Sequence of chain 3.A:
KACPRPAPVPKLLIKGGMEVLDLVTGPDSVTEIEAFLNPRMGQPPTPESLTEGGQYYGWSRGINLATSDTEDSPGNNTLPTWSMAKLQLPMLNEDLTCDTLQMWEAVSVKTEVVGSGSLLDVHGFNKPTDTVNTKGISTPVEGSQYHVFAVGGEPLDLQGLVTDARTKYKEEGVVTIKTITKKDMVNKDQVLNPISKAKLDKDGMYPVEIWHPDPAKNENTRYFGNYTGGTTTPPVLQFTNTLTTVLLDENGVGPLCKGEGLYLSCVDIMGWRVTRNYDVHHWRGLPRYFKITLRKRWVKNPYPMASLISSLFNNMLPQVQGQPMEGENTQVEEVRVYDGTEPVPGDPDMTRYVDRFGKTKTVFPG

The protein below binds the small molecule below.
Small molecule (SMILES): CC(=O)N[C@H]1[C@H]([C@H](O)[C@H](O)CO)O[C@@](O[C@H]2[C@@H](O)[C@@H](CO)O[C@@H](O[C@H]3[C@H](O)[C@@H](O)[C@H](O)O[C@@H]3CO)[C@@H]2O)(C(=O)O)C[C@@H]1O

Binding-site contacts:
Ligand atom C3 contacts residue HIS298 of chain 3.A at 4.1 Å.
Ligand atom O1B contacts residue TYR72 of chain 3.A at 4.1 Å.
Ligand atom O3 contacts residue GLY78 of chain 3.A at 3.6 Å.
Ligand atom O10 contacts residue ASN293 of chain 3.A at 4.3 Å.
Ligand atom C5 contacts residue TYR72 of chain 3.A at 3.7 Å (hydrophobic).
Ligand atom O4 contacts residue TYR72 of chain 3.A at 4.2 Å.
Ligand atom C1 contacts residue TYR72 of chain 3.A at 4.1 Å (hydrophobic).
Ligand atom N5 contacts residue TYR72 of chain 3.A at 2.9 Å (h-bond).
Ligand atom O4 contacts residue HIS298 of chain 3.A at 2.7 Å (h-bond).
Ligand atom O4 contacts residue ILE79 of chain 3.A at 3.7 Å.
Ligand atom C4 contacts residue TYR72 of chain 3.A at 3.7 Å (hydrophobic).
Ligand atom O4 contacts residue GLY78 of chain 3.A at 3.3 Å.
Ligand atom O4 contacts residue ASN80 of chain 3.A at 4.1 Å.
Ligand atom C4 contacts residue VAL296 of chain 3.A at 4.2 Å (hydrophobic).
Ligand atom C6 contacts residue ASN93 of chain 3.A at 3.1 Å.
Ligand atom C11 contacts residue ASP85 of chain 3.B at 3.5 Å.
Ligand atom O1A contacts residue GLY78 of chain 3.A at 3.4 Å (h-bond).
Ligand atom C1 contacts residue GLY78 of chain 3.A at 4.2 Å.
Ligand atom C4 contacts residue ARG77 of chain 3.A at 4.3 Å.
Ligand atom C3 contacts residue ARG77 of chain 3.A at 3.8 Å.
Ligand atom C2 contacts residue GLY78 of chain 3.A at 4.1 Å.
Ligand atom C11 contacts residue TYR72 of chain 3.A at 3.9 Å (hydrophobic).
Ligand atom C4 contacts residue HIS298 of chain 3.A at 3.6 Å.
Ligand atom C3 contacts residue GLY78 of chain 3.A at 4.2 Å.
Ligand atom C5 contacts residue ASN93 of chain 3.A at 3.6 Å.
Ligand atom C4 contacts residue GLY78 of chain 3.A at 3.6 Å.
Ligand atom C1 contacts residue ARG77 of chain 3.A at 3.5 Å.
Ligand atom C6 contacts residue THR94 of chain 3.A at 3.9 Å.
Ligand atom O8 contacts residue ARG77 of chain 3.A at 3.3 Å (salt-bridge).
Ligand atom C3 contacts residue GLY78 of chain 3.A at 3.7 Å.
Ligand atom O4 contacts residue VAL296 of chain 3.A at 3.7 Å.
Ligand atom O1A contacts residue TYR72 of chain 3.A at 3.7 Å.
Ligand atom C6 contacts residue TYR72 of chain 3.A at 3.9 Å (hydrophobic).
Ligand atom C10 contacts residue TYR72 of chain 3.A at 3.8 Å (hydrophobic).
Ligand atom O1B contacts residue ARG77 of chain 3.A at 3.0 Å (salt-bridge).
Ligand atom O1A contacts residue ARG77 of chain 3.A at 3.1 Å.
Ligand atom O4 contacts residue THR291 of chain 3.A at 3.5 Å.
Ligand atom O6 contacts residue ASN93 of chain 3.A at 2.9 Å (h-bond).
Ligand atom O8 contacts residue TYR72 of chain 3.A at 3.9 Å.
Ligand atom C3 contacts residue VAL296 of chain 3.A at 3.4 Å (hydrophobic).

Sequence of chain 3.B:
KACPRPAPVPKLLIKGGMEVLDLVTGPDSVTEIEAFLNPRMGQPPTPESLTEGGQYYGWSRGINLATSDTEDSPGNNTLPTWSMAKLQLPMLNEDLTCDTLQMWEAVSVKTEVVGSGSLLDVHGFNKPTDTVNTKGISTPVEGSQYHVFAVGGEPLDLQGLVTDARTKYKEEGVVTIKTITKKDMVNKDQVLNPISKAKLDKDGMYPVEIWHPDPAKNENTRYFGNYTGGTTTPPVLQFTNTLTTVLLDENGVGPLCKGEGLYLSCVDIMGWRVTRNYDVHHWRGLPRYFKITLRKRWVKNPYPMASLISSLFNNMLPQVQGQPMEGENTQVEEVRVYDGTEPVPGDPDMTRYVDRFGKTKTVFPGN